Binding-site contacts:
Ligand atom CAJ contacts residue ASP168 of chain 1.A at 3.8 Å.
Ligand atom CAB contacts residue 0OP1 of chain 1.D at 3.4 Å.
Ligand atom CAG contacts residue ASP168 of chain 1.A at 3.4 Å.
Ligand atom CAO contacts residue ASP168 of chain 1.A at 3.9 Å.
Ligand atom CAO contacts residue HIS148 of chain 1.A at 3.7 Å.
Ligand atom OAA contacts residue HIS148 of chain 1.A at 3.6 Å (h-bond).
Ligand atom CAG contacts residue 0OP1 of chain 1.D at 3.8 Å.
Ligand atom CAG contacts residue ILE84 of chain 1.A at 3.9 Å (hydrophobic).
Ligand atom CAE contacts residue HIS148 of chain 1.A at 4.0 Å.
Ligand atom CAI contacts residue ILE84 of chain 1.A at 3.8 Å (hydrophobic).
Ligand atom CAK contacts residue ILE146 of chain 1.A at 3.7 Å (hydrophobic).
Ligand atom OAA contacts residue ASP168 of chain 1.A at 2.5 Å (salt-bridge).
Ligand atom CAB contacts residue PHE169 of chain 1.A at 3.6 Å (hydrophobic).
Ligand atom CAE contacts residue VAL83 of chain 1.A at 3.5 Å (hydrophobic).
Ligand atom CAN contacts residue ASP168 of chain 1.A at 3.3 Å.
Ligand atom CAH contacts residue HIS148 of chain 1.A at 3.3 Å.
Ligand atom CAH contacts residue ILE141 of chain 1.A at 3.4 Å (hydrophobic).
Ligand atom CAE contacts residue ILE141 of chain 1.A at 3.4 Å (hydrophobic).
Ligand atom CAC contacts residue GLU71 of chain 1.A at 2.8 Å.
Ligand atom CAG contacts residue LEU75 of chain 1.A at 3.6 Å (hydrophobic).
Ligand atom CAD contacts residue ASP168 of chain 1.A at 2.9 Å.
Ligand atom CAB contacts residue LYS53 of chain 1.A at 4.0 Å.
Ligand atom OAM contacts residue LEU75 of chain 1.A at 3.9 Å.
Ligand atom CAI contacts residue VAL83 of chain 1.A at 3.5 Å (hydrophobic).
Ligand atom CAK contacts residue ASP168 of chain 1.A at 3.8 Å.
Ligand atom CAK contacts residue HIS148 of chain 1.A at 3.6 Å.
Ligand atom CAL contacts residue LEU74 of chain 1.A at 4.0 Å (hydrophobic).
Ligand atom CAD contacts residue LEU75 of chain 1.A at 4.0 Å (hydrophobic).
Ligand atom CAF contacts residue PHE169 of chain 1.A at 4.1 Å (hydrophobic).
Ligand atom CAC contacts residue PHE169 of chain 1.A at 3.2 Å (hydrophobic).
Ligand atom CAE contacts residue ILE166 of chain 1.A at 3.8 Å (hydrophobic).
Ligand atom CAB contacts residue ASP168 of chain 1.A at 3.0 Å.
Ligand atom CAD contacts residue GLU71 of chain 1.A at 3.8 Å.
Ligand atom CAB contacts residue GLU71 of chain 1.A at 2.7 Å.
Ligand atom CAL contacts residue ASP168 of chain 1.A at 3.8 Å.
Ligand atom CAD contacts residue 0OP1 of chain 1.D at 2.7 Å.
Ligand atom CAC contacts residue ASP168 of chain 1.A at 3.8 Å.
Ligand atom CAF contacts residue ASP168 of chain 1.A at 3.5 Å.
Ligand atom OAM contacts residue ILE84 of chain 1.A at 3.9 Å.
Ligand atom CAF contacts residue GLU71 of chain 1.A at 3.8 Å.

A protein and the small-molecule ligand that binds it are described below.
Small molecule (SMILES): OCc1cccc(OCc2ccccc2)c1

Sequence of chain 1.A:
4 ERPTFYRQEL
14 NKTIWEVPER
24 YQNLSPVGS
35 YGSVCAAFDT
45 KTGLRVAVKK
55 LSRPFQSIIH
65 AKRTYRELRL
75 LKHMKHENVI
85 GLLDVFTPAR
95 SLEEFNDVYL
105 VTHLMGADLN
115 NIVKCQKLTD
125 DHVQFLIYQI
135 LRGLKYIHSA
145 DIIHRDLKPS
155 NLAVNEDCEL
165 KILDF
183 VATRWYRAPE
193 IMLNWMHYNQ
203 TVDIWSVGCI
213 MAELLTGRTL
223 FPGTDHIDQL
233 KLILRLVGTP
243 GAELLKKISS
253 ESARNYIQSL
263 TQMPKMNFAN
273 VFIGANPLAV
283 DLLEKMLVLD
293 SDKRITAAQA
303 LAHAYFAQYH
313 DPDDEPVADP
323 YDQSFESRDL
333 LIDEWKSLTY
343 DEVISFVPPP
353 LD